Binding-site contacts:
Ligand atom CAF contacts residue ARG4563 of chain 1.G at 4.0 Å.
Ligand atom CAQ contacts residue GLY4819 of chain 1.G at 3.6 Å.
Ligand atom CL1 contacts residue CYS4657 of chain 1.G at 3.9 Å.
Ligand atom NAI contacts residue TYR4791 of chain 1.G at 3.6 Å.
Ligand atom CAY contacts residue TYR4560 of chain 1.G at 3.4 Å (hydrophobic).
Ligand atom BR contacts residue GLY4819 of chain 1.G at 3.7 Å.
Ligand atom CL1 contacts residue LEU4792 of chain 1.G at 3.6 Å.
Ligand atom CAJ contacts residue MET4818 of chain 1.G at 3.9 Å (hydrophobic).
Ligand atom CAA contacts residue ASP4815 of chain 1.G at 3.2 Å.
Ligand atom CAA contacts residue ARG4563 of chain 1.G at 3.4 Å.
Ligand atom BR contacts residue LEU4567 of chain 1.G at 4.0 Å.
Ligand atom OBB contacts residue ARG4563 of chain 1.G at 2.5 Å (salt-bridge).
Ligand atom CAC contacts residue TYR4795 of chain 1.G at 3.8 Å (hydrophobic).
Ligand atom OAK contacts residue ARG4563 of chain 1.G at 3.4 Å (salt-bridge).
Ligand atom CAX contacts residue TYR4560 of chain 1.G at 4.0 Å (hydrophobic).
Ligand atom CAG contacts residue ARG4563 of chain 1.G at 3.7 Å.
Ligand atom BR contacts residue VAL4820 of chain 1.G at 3.8 Å.
Ligand atom CAG contacts residue ASP4815 of chain 1.G at 4.0 Å.
Ligand atom CAF contacts residue LEU4792 of chain 1.G at 3.8 Å (hydrophobic).
Ligand atom BR contacts residue ILE4816 of chain 1.G at 4.0 Å.
Ligand atom CL2 contacts residue ARG4563 of chain 1.G at 3.9 Å.
Ligand atom CAD contacts residue ARG4563 of chain 1.G at 3.9 Å.
Ligand atom CAB contacts residue ASP4815 of chain 1.G at 3.2 Å.
Ligand atom CAJ contacts residue GLY4819 of chain 1.G at 3.9 Å.
Ligand atom NAI contacts residue ASP4815 of chain 1.G at 3.2 Å (salt-bridge).
Ligand atom CAA contacts residue TYR4795 of chain 1.G at 3.9 Å (hydrophobic).
Ligand atom CAN contacts residue ARG4563 of chain 1.G at 3.6 Å.
Ligand atom CAC contacts residue ARG4563 of chain 1.G at 3.6 Å.
Ligand atom CAP contacts residue LEU4567 of chain 1.G at 3.5 Å (hydrophobic).
Ligand atom CAP contacts residue GLY4819 of chain 1.G at 3.6 Å.
Ligand atom CL1 contacts residue TYR4795 of chain 1.G at 3.6 Å.
Ligand atom CAL contacts residue ASP4815 of chain 1.G at 3.2 Å.
Ligand atom CAJ contacts residue TYR4791 of chain 1.G at 3.7 Å (hydrophobic).
Ligand atom NAM contacts residue ASP4815 of chain 1.G at 3.1 Å (salt-bridge).
Ligand atom CAC contacts residue ASP4815 of chain 1.G at 4.0 Å.
Ligand atom CAQ contacts residue LEU4567 of chain 1.G at 3.8 Å (hydrophobic).
Ligand atom CL2 contacts residue PHE4564 of chain 1.G at 3.5 Å.
Ligand atom CAL contacts residue ARG4563 of chain 1.G at 3.8 Å.
Ligand atom CAB contacts residue ARG4563 of chain 1.G at 3.5 Å.
Ligand atom CAA contacts residue LEU4567 of chain 1.G at 3.6 Å (hydrophobic).

A small-molecule ligand and the protein it binds are described below.
Small molecule (SMILES): CNC(=O)c1cc(Cl)cc(C)c1NC(=O)c1cc(Br)nn1-c1ncccc1Cl

Sequence of chain 1.G:
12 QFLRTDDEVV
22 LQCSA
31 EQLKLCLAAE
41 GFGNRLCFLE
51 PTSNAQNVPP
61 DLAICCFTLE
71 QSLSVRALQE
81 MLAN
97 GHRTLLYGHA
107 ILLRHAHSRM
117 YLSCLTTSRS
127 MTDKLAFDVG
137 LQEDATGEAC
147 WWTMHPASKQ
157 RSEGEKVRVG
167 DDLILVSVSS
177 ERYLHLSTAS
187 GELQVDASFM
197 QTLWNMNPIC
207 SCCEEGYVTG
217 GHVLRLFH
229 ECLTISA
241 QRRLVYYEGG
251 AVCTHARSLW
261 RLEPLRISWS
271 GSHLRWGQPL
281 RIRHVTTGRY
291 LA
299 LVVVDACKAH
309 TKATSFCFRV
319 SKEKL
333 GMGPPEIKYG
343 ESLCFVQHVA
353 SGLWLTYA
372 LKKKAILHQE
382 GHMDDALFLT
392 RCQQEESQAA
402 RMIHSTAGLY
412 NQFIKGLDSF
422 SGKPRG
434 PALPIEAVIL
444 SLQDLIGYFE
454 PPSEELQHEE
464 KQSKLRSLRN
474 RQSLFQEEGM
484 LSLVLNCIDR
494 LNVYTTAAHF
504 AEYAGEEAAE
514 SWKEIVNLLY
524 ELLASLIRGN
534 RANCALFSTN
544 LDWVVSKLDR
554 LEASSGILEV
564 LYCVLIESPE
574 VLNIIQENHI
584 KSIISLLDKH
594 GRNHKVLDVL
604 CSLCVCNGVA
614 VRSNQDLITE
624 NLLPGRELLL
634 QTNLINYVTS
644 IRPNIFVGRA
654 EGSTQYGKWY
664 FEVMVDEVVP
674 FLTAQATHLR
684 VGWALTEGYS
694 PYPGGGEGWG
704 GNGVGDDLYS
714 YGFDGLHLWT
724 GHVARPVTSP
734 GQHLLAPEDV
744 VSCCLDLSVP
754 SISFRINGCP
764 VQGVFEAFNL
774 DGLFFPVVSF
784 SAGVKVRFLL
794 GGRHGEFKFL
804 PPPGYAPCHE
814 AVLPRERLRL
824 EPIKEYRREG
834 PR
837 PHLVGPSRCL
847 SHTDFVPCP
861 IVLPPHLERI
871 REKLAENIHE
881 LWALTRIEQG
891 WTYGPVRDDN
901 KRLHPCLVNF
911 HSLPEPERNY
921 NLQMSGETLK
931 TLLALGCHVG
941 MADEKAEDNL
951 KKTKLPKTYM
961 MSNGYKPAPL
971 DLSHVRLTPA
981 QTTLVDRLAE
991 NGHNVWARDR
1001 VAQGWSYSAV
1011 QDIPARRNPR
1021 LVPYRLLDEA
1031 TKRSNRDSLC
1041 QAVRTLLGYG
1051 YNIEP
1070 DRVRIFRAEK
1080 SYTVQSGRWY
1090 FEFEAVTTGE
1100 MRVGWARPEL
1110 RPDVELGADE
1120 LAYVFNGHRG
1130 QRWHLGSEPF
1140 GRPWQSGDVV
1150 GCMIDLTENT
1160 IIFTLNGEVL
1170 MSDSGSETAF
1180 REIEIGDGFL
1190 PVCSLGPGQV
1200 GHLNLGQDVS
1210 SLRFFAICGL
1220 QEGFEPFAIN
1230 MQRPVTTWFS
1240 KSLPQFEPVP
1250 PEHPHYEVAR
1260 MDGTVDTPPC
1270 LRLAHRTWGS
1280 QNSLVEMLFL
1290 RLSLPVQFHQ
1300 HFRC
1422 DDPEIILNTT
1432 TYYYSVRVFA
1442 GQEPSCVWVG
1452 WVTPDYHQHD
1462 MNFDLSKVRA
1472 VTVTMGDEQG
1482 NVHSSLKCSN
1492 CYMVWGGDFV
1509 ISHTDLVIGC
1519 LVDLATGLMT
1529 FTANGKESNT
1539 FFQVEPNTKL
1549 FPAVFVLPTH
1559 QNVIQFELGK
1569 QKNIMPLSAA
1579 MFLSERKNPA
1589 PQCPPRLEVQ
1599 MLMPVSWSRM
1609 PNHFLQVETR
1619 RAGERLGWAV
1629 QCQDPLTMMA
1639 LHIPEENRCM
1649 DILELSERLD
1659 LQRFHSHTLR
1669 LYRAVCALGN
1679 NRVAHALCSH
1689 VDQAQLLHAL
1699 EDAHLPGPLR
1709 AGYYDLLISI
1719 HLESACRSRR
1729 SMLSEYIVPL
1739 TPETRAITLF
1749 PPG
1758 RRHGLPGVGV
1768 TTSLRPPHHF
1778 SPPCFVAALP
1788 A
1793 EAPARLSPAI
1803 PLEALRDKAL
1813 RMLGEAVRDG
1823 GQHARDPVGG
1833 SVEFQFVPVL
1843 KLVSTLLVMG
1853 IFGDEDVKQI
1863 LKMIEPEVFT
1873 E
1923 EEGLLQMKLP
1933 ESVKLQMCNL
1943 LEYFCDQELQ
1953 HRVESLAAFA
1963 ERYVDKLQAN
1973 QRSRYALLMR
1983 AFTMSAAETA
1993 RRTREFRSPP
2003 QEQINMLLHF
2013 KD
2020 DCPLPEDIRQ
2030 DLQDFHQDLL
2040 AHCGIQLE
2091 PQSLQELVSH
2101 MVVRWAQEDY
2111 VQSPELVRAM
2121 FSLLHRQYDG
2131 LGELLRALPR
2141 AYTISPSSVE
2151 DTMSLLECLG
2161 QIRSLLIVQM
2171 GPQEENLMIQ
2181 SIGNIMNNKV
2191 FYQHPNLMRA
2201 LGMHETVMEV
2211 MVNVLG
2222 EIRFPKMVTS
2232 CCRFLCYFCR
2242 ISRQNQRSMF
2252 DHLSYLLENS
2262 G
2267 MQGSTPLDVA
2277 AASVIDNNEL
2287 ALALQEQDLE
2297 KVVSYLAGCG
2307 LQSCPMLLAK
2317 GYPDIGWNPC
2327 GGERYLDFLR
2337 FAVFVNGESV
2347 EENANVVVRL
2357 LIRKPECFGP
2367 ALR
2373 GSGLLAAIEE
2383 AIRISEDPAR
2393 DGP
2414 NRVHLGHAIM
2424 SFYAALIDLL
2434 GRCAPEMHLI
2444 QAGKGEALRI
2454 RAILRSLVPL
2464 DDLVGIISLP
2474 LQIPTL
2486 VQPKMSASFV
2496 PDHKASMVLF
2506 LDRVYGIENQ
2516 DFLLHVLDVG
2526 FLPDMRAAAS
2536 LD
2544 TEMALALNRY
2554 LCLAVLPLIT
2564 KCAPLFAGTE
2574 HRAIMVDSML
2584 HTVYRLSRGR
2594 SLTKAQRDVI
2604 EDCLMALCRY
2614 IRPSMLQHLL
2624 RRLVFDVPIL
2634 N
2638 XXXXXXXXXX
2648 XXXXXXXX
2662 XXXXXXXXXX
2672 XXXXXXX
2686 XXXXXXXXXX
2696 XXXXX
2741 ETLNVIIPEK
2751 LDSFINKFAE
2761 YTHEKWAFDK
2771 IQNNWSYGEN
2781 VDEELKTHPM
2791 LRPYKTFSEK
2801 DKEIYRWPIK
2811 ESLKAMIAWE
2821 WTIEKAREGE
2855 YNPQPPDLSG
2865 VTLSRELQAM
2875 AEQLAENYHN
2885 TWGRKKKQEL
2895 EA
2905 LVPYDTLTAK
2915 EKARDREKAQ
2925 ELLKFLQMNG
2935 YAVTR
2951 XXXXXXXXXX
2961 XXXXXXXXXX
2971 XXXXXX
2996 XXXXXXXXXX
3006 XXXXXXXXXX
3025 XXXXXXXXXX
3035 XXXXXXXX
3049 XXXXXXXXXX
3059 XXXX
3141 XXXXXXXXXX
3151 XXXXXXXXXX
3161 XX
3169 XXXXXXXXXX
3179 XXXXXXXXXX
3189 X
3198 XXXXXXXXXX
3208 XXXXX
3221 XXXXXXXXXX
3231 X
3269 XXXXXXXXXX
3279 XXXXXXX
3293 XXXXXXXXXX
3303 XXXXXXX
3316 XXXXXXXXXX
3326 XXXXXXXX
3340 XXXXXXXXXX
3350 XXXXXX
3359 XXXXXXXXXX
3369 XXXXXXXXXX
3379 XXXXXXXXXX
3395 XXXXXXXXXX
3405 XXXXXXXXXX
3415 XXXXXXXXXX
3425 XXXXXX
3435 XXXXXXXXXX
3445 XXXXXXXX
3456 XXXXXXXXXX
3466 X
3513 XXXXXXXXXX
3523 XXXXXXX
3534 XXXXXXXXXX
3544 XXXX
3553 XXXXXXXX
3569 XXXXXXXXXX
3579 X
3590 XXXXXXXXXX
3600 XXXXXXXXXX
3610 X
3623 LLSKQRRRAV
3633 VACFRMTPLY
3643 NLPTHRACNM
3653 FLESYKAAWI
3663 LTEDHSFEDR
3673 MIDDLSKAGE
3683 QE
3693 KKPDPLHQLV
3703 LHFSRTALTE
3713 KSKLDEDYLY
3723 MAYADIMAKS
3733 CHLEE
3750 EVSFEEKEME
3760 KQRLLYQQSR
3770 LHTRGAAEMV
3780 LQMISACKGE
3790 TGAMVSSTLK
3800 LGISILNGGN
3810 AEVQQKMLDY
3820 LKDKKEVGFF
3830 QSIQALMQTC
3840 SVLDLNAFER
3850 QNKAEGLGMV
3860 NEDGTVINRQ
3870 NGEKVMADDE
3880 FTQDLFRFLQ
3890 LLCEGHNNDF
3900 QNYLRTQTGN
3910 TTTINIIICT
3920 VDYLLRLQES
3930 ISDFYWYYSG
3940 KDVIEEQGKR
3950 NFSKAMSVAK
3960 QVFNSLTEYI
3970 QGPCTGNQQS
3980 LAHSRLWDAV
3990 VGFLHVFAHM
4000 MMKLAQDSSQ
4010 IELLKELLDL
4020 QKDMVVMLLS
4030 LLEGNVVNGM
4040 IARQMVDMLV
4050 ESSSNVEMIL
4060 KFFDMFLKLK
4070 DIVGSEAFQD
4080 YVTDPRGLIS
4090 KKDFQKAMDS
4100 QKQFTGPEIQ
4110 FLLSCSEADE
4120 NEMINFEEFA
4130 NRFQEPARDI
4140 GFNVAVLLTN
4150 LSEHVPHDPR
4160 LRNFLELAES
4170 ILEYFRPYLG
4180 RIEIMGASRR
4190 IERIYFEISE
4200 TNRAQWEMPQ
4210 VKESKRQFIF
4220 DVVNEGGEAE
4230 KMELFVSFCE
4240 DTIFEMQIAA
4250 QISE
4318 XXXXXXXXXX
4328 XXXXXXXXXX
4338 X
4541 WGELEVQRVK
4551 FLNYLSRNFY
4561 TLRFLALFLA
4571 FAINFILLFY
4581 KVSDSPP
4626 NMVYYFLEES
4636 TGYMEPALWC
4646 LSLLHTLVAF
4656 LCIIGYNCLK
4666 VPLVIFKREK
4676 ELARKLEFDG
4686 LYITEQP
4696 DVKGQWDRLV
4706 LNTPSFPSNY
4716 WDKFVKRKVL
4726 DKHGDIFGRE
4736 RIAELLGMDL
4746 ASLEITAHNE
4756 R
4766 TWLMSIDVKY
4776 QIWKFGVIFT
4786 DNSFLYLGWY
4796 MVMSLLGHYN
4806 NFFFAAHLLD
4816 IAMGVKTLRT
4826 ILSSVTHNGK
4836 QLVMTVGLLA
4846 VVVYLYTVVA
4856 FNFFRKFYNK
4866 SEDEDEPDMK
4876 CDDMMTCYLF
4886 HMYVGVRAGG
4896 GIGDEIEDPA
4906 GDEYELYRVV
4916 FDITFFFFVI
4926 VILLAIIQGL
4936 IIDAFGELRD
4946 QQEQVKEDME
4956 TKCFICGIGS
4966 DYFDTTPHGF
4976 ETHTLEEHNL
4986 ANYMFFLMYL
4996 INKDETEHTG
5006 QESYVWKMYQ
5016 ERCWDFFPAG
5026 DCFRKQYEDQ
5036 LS